Binding-site contacts:
Ligand atom CAE contacts residue ALA53 of chain 1.C at 3.7 Å (hydrophobic).
Ligand atom CAO contacts residue ASN87 of chain 1.C at 3.2 Å.
Ligand atom CAR contacts residue ILE49 of chain 1.C at 3.9 Å (hydrophobic).
Ligand atom OAZ contacts residue ALA108 of chain 1.C at 2.9 Å (h-bond).
Ligand atom OAZ contacts residue LEU107 of chain 1.C at 3.5 Å.
Ligand atom CAR contacts residue ALA52 of chain 1.C at 3.9 Å (hydrophobic).
Ligand atom CAQ contacts residue ILE49 of chain 1.C at 3.5 Å (hydrophobic).
Ligand atom CAX contacts residue ALA108 of chain 1.C at 3.9 Å (hydrophobic).
Ligand atom CAI contacts residue ILE49 of chain 1.C at 3.6 Å (hydrophobic).
Ligand atom NAW contacts residue ALA53 of chain 1.C at 3.9 Å.
Ligand atom CAX contacts residue GLN56 of chain 1.C at 3.8 Å.
Ligand atom CAM contacts residue ILE126 of chain 1.C at 3.8 Å (hydrophobic).
Ligand atom CAX contacts residue PHE94 of chain 1.C at 3.9 Å (hydrophobic).
Ligand atom CAS contacts residue PHE94 of chain 1.C at 3.5 Å (hydrophobic).
Ligand atom NAW contacts residue PHE94 of chain 1.C at 3.6 Å.
Ligand atom CAB contacts residue ILE49 of chain 1.C at 3.5 Å (hydrophobic).
Ligand atom CAN contacts residue ALA53 of chain 1.C at 3.8 Å (hydrophobic).
Ligand atom CAC contacts residue ILE49 of chain 1.C at 3.7 Å (hydrophobic).
Ligand atom CAX contacts residue ARG97 of chain 1.C at 3.8 Å.
Ligand atom CAO contacts residue LEU90 of chain 1.C at 3.9 Å (hydrophobic).
Ligand atom OAY contacts residue PHE94 of chain 1.C at 3.8 Å.
Ligand atom CAT contacts residue LEU90 of chain 1.C at 3.7 Å (hydrophobic).
Ligand atom CAC contacts residue CYS213 of chain 1.C at 3.8 Å (hydrophobic).
Ligand atom OAZ contacts residue ALA52 of chain 1.C at 3.3 Å.
Ligand atom OAY contacts residue GLN56 of chain 1.C at 3.4 Å.
Ligand atom CAP contacts residue ALA53 of chain 1.C at 3.4 Å (hydrophobic).
Ligand atom NAV contacts residue ALA53 of chain 1.C at 3.5 Å.
Ligand atom CAH contacts residue HIS216 of chain 1.C at 3.8 Å.
Ligand atom CAB contacts residue CYS213 of chain 1.C at 3.7 Å (hydrophobic).
Ligand atom OAY contacts residue ARG97 of chain 1.C at 3.1 Å (salt-bridge).
Ligand atom NAW contacts residue LEU90 of chain 1.C at 3.4 Å.
Ligand atom CAA contacts residue ILE49 of chain 1.C at 3.7 Å (hydrophobic).
Ligand atom CAJ contacts residue PHE94 of chain 1.C at 3.9 Å (hydrophobic).
Ligand atom CAO contacts residue ILE91 of chain 1.C at 3.6 Å (hydrophobic).
Ligand atom CAR contacts residue PHE94 of chain 1.C at 3.8 Å (hydrophobic).
Ligand atom CAQ contacts residue ALA53 of chain 1.C at 3.7 Å (hydrophobic).
Ligand atom OAU contacts residue ILE49 of chain 1.C at 3.8 Å.
Ligand atom CAP contacts residue PHE94 of chain 1.C at 3.6 Å (hydrophobic).
Ligand atom CAT contacts residue PHE94 of chain 1.C at 3.4 Å (hydrophobic).
Ligand atom OAZ contacts residue ARG97 of chain 1.C at 3.7 Å.

Sequence of chain 1.C:
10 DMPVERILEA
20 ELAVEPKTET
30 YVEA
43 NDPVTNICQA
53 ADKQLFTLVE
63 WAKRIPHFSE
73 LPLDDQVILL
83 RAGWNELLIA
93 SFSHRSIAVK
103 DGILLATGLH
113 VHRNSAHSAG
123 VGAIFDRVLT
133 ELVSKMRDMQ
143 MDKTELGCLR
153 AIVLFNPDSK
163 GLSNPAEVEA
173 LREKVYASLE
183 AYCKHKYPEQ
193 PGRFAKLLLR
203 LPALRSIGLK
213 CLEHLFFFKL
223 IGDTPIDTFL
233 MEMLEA

The protein below binds the small molecule below.
Small molecule (SMILES): CCN(c1ccc(C(C)C)c(OCC(C)C)c1)c1ccc(C(=O)O)cn1